Sequence of chain 1.A:
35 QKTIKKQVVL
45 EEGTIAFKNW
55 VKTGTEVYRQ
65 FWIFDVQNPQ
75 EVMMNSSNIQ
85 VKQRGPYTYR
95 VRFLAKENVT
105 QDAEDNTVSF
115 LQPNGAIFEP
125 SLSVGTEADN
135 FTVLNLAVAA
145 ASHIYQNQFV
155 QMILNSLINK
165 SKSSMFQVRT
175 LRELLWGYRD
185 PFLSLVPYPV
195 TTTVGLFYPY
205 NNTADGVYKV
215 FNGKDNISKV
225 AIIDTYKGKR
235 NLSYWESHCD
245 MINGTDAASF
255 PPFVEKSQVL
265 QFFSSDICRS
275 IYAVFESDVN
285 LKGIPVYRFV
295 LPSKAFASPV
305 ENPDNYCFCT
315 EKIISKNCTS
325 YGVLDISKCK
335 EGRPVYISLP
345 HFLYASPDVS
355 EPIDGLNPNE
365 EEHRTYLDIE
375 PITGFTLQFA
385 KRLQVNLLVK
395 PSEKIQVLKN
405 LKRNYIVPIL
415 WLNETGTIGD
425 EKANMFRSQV

A small-molecule ligand and the protein it binds are described below.
Small molecule (SMILES): CC(=O)N[C@@H]1[C@@H](O)[C@H](O)[C@@H](CO)O[C@H]1O

Binding-site contacts:
Ligand atom N2 contacts residue ASN134 of chain 1.A at 2.9 Å (h-bond).
Ligand atom C7 contacts residue ASN134 of chain 1.A at 3.9 Å.
Ligand atom C7 contacts residue ALA132 of chain 1.A at 3.7 Å (hydrophobic).
Ligand atom C8 contacts residue ALA132 of chain 1.A at 3.5 Å (hydrophobic).
Ligand atom N2 contacts residue ALA132 of chain 1.A at 2.9 Å (h-bond).
Ligand atom O7 contacts residue ASN134 of chain 1.A at 4.5 Å.
Ligand atom O5 contacts residue ASN134 of chain 1.A at 2.3 Å (h-bond).
Ligand atom C4 contacts residue ASN134 of chain 1.A at 4.2 Å.
Ligand atom C5 contacts residue ASN134 of chain 1.A at 3.6 Å.
Ligand atom C1 contacts residue ALA132 of chain 1.A at 3.8 Å (hydrophobic).
Ligand atom C8 contacts residue ASP133 of chain 1.A at 3.7 Å.
Ligand atom C2 contacts residue ALA132 of chain 1.A at 3.9 Å (hydrophobic).
Ligand atom C8 contacts residue THR130 of chain 1.A at 4.0 Å.
Ligand atom C2 contacts residue ASN134 of chain 1.A at 2.4 Å.
Ligand atom C1 contacts residue ASN134 of chain 1.A at 1.4 Å.
Ligand atom C3 contacts residue ASN134 of chain 1.A at 3.8 Å.